Sequence of chain 1.C:
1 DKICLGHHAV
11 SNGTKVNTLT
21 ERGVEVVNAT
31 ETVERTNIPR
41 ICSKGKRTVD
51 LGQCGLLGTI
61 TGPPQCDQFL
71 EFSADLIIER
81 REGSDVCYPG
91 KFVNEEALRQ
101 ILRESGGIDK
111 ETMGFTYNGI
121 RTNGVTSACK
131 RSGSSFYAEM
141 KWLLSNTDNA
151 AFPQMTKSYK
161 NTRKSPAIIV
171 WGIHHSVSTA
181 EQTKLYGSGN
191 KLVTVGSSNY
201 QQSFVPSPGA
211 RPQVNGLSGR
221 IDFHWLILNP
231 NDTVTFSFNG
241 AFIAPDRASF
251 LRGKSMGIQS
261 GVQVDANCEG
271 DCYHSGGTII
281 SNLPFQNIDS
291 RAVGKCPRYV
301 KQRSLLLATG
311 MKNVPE

Binding-site contacts:
Ligand atom O7 contacts residue ASN82 of chain 1.D at 4.4 Å.
Ligand atom C7 contacts residue GLU72 of chain 1.D at 3.9 Å.
Ligand atom C1 contacts residue ASN82 of chain 1.D at 1.4 Å.
Ligand atom O5 contacts residue ASN82 of chain 1.D at 2.3 Å (h-bond).
Ligand atom C8 contacts residue GLU72 of chain 1.D at 3.2 Å.
Ligand atom C5 contacts residue ASN82 of chain 1.D at 3.7 Å.
Ligand atom C2 contacts residue ASN82 of chain 1.D at 2.5 Å.
Ligand atom C8 contacts residue LYS75 of chain 1.D at 3.8 Å.
Ligand atom O7 contacts residue ASN79 of chain 1.D at 4.2 Å.
Ligand atom C7 contacts residue ASN79 of chain 1.D at 3.9 Å.
Ligand atom C8 contacts residue ASN79 of chain 1.D at 3.3 Å.
Ligand atom C3 contacts residue ASN82 of chain 1.D at 3.8 Å.
Ligand atom C4 contacts residue ASN82 of chain 1.D at 4.2 Å.
Ligand atom N2 contacts residue GLU72 of chain 1.D at 4.3 Å.
Ligand atom O3 contacts residue GLU72 of chain 1.D at 4.2 Å.
Ligand atom N2 contacts residue ASN82 of chain 1.D at 3.0 Å (h-bond).
Ligand atom C7 contacts residue ASN82 of chain 1.D at 3.9 Å.
Ligand atom O6 contacts residue ARG291 of chain 1.C at 4.5 Å.

The small molecule below binds the protein below.
Small molecule (SMILES): CC(=O)N[C@@H]1[C@@H](O)[C@H](O)[C@@H](CO)O[C@H]1O

Sequence of chain 1.D:
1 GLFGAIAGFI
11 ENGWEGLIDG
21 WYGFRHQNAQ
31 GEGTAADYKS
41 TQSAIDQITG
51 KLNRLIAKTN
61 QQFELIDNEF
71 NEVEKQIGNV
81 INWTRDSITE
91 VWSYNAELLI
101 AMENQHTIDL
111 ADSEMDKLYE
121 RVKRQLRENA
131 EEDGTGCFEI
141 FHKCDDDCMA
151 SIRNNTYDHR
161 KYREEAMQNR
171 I